Sequence of chain 18.B:
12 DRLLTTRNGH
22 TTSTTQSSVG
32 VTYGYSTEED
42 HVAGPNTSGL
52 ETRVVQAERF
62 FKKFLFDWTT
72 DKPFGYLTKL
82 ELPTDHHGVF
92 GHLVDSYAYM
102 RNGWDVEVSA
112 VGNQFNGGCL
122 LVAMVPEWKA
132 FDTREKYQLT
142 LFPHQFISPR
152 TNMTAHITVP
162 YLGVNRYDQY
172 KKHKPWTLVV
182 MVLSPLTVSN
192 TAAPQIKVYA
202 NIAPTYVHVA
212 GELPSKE

Sequence of chain 17.C:
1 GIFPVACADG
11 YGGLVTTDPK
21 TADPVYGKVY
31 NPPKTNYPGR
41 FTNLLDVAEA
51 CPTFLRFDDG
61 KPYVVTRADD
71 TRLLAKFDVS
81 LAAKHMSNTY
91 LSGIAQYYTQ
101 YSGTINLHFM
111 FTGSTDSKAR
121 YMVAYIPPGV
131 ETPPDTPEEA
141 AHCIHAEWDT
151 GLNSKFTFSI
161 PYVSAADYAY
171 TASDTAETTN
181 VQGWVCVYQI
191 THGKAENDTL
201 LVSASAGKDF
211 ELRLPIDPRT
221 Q

The protein below binds the small molecule below.
Small molecule (SMILES): O=C(O)[C@@H]1O[C@@H](O[C@H]2[C@H](O)[C@@H](NS(=O)(=O)O)[C@@H](O)O[C@@H]2COS(=O)(=O)O)[C@H](OS(=O)(=O)O)[C@@H](O)[C@@H]1O[C@H]1O[C@H](COS(=O)(=O)O)[C@@H](O)[C@H](O)[C@H]1NS(=O)(=O)O

Binding-site contacts:
Ligand atom O6S contacts residue ARG56 of chain 17.C at 3.7 Å.
Ligand atom O6S contacts residue LYS193 of chain 18.A at 3.4 Å.
Ligand atom O5 contacts residue ARG135 of chain 18.B at 3.2 Å.
Ligand atom C3 contacts residue LYS193 of chain 18.A at 3.6 Å.
Ligand atom O6 contacts residue ARG135 of chain 18.B at 3.6 Å.
Ligand atom C5 contacts residue THR134 of chain 18.B at 3.9 Å.
Ligand atom C3 contacts residue ARG56 of chain 17.C at 3.9 Å.
Ligand atom O3S contacts residue LYS193 of chain 18.A at 3.1 Å (salt-bridge).
Ligand atom C6 contacts residue ARG135 of chain 18.B at 3.8 Å.
Ligand atom O4 contacts residue THR195 of chain 18.A at 3.7 Å.
Ligand atom S1 contacts residue ASP58 of chain 17.C at 3.7 Å.
Ligand atom C6 contacts residue THR134 of chain 18.B at 3.5 Å.
Ligand atom O4S contacts residue ARG56 of chain 17.C at 2.5 Å (salt-bridge).
Ligand atom C5 contacts residue ARG135 of chain 18.B at 4.1 Å.
Ligand atom C2 contacts residue LYS193 of chain 18.A at 3.6 Å.
Ligand atom N2 contacts residue ARG56 of chain 17.C at 3.9 Å.
Ligand atom O1S contacts residue ASP59 of chain 17.C at 3.0 Å.
Ligand atom O6S contacts residue ASN88 of chain 17.C at 3.9 Å.
Ligand atom O2S contacts residue ASP58 of chain 17.C at 2.3 Å (salt-bridge).
Ligand atom O6 contacts residue LYS193 of chain 18.A at 3.5 Å.
Ligand atom S2 contacts residue ASN88 of chain 17.C at 4.0 Å.
Ligand atom O3 contacts residue LYS193 of chain 18.A at 2.8 Å (salt-bridge).
Ligand atom O3S contacts residue THR134 of chain 18.B at 3.3 Å (h-bond).
Ligand atom C1 contacts residue ASP133 of chain 18.B at 4.0 Å.
Ligand atom C4 contacts residue LYS193 of chain 18.A at 3.4 Å.
Ligand atom O3 contacts residue ARG56 of chain 17.C at 3.9 Å.
Ligand atom O5S contacts residue ASN88 of chain 17.C at 3.0 Å (h-bond).
Ligand atom O2S contacts residue ARG56 of chain 17.C at 4.1 Å.
Ligand atom O5S contacts residue ARG56 of chain 17.C at 3.6 Å (salt-bridge).
Ligand atom O1S contacts residue ASP58 of chain 17.C at 4.1 Å.
Ligand atom S1 contacts residue ASP59 of chain 17.C at 3.7 Å.
Ligand atom O3 contacts residue ASP59 of chain 17.C at 4.0 Å.
Ligand atom O1 contacts residue ASP133 of chain 18.B at 4.1 Å.
Ligand atom O5 contacts residue LYS193 of chain 18.A at 3.6 Å.
Ligand atom S2 contacts residue ARG56 of chain 17.C at 3.4 Å (salt-bridge).
Ligand atom O6B contacts residue LYS193 of chain 18.A at 4.1 Å.
Ligand atom O6S contacts residue ARG135 of chain 18.B at 3.7 Å.
Ligand atom S2 contacts residue ARG135 of chain 18.B at 4.0 Å.
Ligand atom O5S contacts residue ARG135 of chain 18.B at 3.6 Å.
Ligand atom O2S contacts residue ASP59 of chain 17.C at 3.2 Å.

Sequence of chain 18.A:
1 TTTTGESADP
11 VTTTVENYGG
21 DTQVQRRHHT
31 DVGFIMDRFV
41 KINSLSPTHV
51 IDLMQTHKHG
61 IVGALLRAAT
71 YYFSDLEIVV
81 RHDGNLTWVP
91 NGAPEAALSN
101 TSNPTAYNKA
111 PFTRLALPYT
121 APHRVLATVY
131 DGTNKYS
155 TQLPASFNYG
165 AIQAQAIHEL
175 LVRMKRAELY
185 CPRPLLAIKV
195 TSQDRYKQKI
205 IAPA